The small molecule below binds the protein below.
Small molecule (SMILES): CC(=O)N[C@@H]1[C@@H](O)[C@H](O)[C@@H](CO)O[C@H]1O

Sequence of chain 1.D:
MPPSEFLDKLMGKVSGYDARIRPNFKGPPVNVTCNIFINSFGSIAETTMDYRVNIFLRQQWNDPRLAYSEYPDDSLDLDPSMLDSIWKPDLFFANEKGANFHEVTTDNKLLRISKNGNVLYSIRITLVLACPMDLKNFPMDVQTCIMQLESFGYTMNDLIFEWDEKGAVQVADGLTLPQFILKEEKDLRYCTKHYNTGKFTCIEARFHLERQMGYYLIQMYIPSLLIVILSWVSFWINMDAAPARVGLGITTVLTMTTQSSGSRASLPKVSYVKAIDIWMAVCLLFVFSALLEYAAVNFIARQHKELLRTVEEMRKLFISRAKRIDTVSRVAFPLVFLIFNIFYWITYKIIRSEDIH

Binding-site contacts:
Ligand atom O5 contacts residue ASN62 of chain 1.D at 2.4 Å (h-bond).
Ligand atom C1 contacts residue PRO60 of chain 1.D at 4.2 Å (hydrophobic).
Ligand atom C1 contacts residue ASN62 of chain 1.D at 1.4 Å.
Ligand atom C5 contacts residue ASN62 of chain 1.D at 3.7 Å.
Ligand atom N2 contacts residue PRO59 of chain 1.D at 4.2 Å.
Ligand atom C7 contacts residue ASN62 of chain 1.D at 3.8 Å.
Ligand atom C7 contacts residue PRO60 of chain 1.D at 3.7 Å (hydrophobic).
Ligand atom C2 contacts residue PRO60 of chain 1.D at 4.2 Å (hydrophobic).
Ligand atom C3 contacts residue PRO59 of chain 1.D at 4.4 Å (hydrophobic).
Ligand atom O7 contacts residue PRO59 of chain 1.D at 4.0 Å.
Ligand atom C7 contacts residue PRO59 of chain 1.D at 4.3 Å (hydrophobic).
Ligand atom C8 contacts residue ASN62 of chain 1.D at 4.2 Å.
Ligand atom C3 contacts residue ASN62 of chain 1.D at 3.8 Å.
Ligand atom O7 contacts residue ASN55 of chain 1.D at 3.9 Å.
Ligand atom C2 contacts residue ASN62 of chain 1.D at 2.5 Å.
Ligand atom N2 contacts residue PRO60 of chain 1.D at 3.1 Å (h-bond).
Ligand atom O7 contacts residue PRO60 of chain 1.D at 3.5 Å (h-bond).
Ligand atom N2 contacts residue ASN62 of chain 1.D at 2.9 Å (h-bond).
Ligand atom O3 contacts residue PRO59 of chain 1.D at 3.9 Å.
Ligand atom C4 contacts residue ASN62 of chain 1.D at 4.3 Å.